Binding-site contacts:
Ligand atom C2' contacts residue PO41 of chain 1.D at 3.8 Å.
Ligand atom C9 contacts residue THR90 of chain 1.A at 3.5 Å.
Ligand atom N1 contacts residue PHE159 of chain 1.A at 3.6 Å.
Ligand atom C4' contacts residue PO41 of chain 1.D at 3.7 Å.
Ligand atom N6 contacts residue ASP204 of chain 1.A at 3.0 Å (salt-bridge).
Ligand atom O5' contacts residue PHE159 of chain 1.A at 3.2 Å.
Ligand atom O5' contacts residue HIS4 of chain 1.B at 3.0 Å (h-bond).
Ligand atom C1' contacts residue PO41 of chain 1.D at 3.3 Å.
Ligand atom O3' contacts residue PO41 of chain 1.D at 2.9 Å (h-bond).
Ligand atom O3' contacts residue GLU181 of chain 1.A at 2.7 Å (salt-bridge).
Ligand atom C6 contacts residue GLY92 of chain 1.A at 3.6 Å.
Ligand atom N4' contacts residue THR90 of chain 1.A at 3.6 Å.
Ligand atom N3 contacts residue MET180 of chain 1.A at 3.7 Å.
Ligand atom C8 contacts residue CYS91 of chain 1.A at 3.5 Å (hydrophobic).
Ligand atom C4' contacts residue ARG43 of chain 1.B at 3.5 Å.
Ligand atom C1' contacts residue THR90 of chain 1.A at 3.4 Å.
Ligand atom N6 contacts residue GLY92 of chain 1.A at 3.2 Å.
Ligand atom N7 contacts residue ASP204 of chain 1.A at 3.3 Å (salt-bridge).
Ligand atom C8 contacts residue THR90 of chain 1.A at 3.4 Å.
Ligand atom O2' contacts residue GLU181 of chain 1.A at 2.6 Å (salt-bridge).
Ligand atom N4' contacts residue ARG43 of chain 1.B at 3.5 Å (salt-bridge).
Ligand atom C5' contacts residue HIS4 of chain 1.B at 3.3 Å.
Ligand atom N7 contacts residue CYS91 of chain 1.A at 3.3 Å.
Ligand atom O2' contacts residue MET180 of chain 1.A at 3.0 Å (h-bond).
Ligand atom C4' contacts residue MET64 of chain 1.A at 3.6 Å (hydrophobic).
Ligand atom O2' contacts residue GLU179 of chain 1.A at 3.4 Å.
Ligand atom O3' contacts residue MET64 of chain 1.A at 3.6 Å.
Ligand atom N3 contacts residue PHE159 of chain 1.A at 3.6 Å.
Ligand atom N4' contacts residue PO41 of chain 1.D at 3.4 Å (h-bond).
Ligand atom C2' contacts residue MET180 of chain 1.A at 3.7 Å (hydrophobic).
Ligand atom C5' contacts residue MET64 of chain 1.A at 3.5 Å (hydrophobic).
Ligand atom C3' contacts residue MET180 of chain 1.A at 3.6 Å (hydrophobic).
Ligand atom O2' contacts residue PO41 of chain 1.D at 3.2 Å (h-bond).
Ligand atom C3' contacts residue GLU181 of chain 1.A at 3.6 Å.
Ligand atom O2' contacts residue ARG87 of chain 1.A at 3.4 Å (salt-bridge).
Ligand atom C2 contacts residue PHE159 of chain 1.A at 3.4 Å (hydrophobic).
Ligand atom C2 contacts residue VAL178 of chain 1.A at 3.7 Å (hydrophobic).
Ligand atom C5 contacts residue GLY92 of chain 1.A at 3.4 Å.
Ligand atom N7 contacts residue GLY92 of chain 1.A at 3.3 Å (h-bond).
Ligand atom C6 contacts residue PHE159 of chain 1.A at 3.7 Å (hydrophobic).

Sequence of chain 1.A:
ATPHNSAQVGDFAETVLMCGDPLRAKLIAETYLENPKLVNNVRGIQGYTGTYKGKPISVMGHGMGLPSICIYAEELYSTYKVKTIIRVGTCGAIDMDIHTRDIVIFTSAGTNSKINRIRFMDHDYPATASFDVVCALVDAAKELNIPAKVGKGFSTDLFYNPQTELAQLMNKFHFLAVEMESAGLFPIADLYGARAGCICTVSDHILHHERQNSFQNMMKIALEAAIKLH

This small molecule binds to this protein.
Small molecule (SMILES): Nc1ncnc2c([C@@H]3N[C@H](CO)[C@@H](O)[C@H]3O)c[nH]c12

Sequence of chain 1.B:
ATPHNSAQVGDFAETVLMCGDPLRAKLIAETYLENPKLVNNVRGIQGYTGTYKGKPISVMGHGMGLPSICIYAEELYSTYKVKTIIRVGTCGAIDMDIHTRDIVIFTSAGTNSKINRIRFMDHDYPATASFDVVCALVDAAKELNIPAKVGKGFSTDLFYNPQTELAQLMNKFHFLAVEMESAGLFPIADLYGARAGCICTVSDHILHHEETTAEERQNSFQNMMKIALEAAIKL